A small-molecule ligand and the protein it binds are described below.
Small molecule (SMILES): CC(=O)N[C@@H]1[C@@H](O)[C@H](O)[C@@H](CO)O[C@H]1O

Sequence of chain 17.F:
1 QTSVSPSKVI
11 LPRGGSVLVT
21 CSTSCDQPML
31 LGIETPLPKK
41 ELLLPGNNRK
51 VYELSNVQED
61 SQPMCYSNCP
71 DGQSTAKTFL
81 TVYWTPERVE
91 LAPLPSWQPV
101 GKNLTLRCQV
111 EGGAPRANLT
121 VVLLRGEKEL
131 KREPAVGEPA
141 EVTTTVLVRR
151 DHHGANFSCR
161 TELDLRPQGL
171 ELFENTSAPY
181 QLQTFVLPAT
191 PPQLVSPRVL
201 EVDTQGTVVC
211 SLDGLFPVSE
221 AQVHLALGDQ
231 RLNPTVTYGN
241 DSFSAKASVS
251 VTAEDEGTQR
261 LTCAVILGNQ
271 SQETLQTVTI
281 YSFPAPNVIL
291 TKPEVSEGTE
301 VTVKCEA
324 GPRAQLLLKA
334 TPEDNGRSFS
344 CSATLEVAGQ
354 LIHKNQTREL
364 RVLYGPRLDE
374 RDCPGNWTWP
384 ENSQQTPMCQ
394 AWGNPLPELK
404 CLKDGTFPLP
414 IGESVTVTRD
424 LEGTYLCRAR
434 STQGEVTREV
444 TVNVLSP

Binding-site contacts:
Ligand atom O5 contacts residue ASN175 of chain 17.F at 2.4 Å (h-bond).
Ligand atom O7 contacts residue ASN175 of chain 17.F at 3.5 Å (h-bond).
Ligand atom C4 contacts residue NAG1 of chain 17.K at 3.5 Å.
Ligand atom O4 contacts residue NAG1 of chain 17.K at 2.3 Å (h-bond).
Ligand atom C8 contacts residue ASN175 of chain 17.F at 4.5 Å.
Ligand atom C3 contacts residue NAG1 of chain 17.K at 3.7 Å.
Ligand atom C5 contacts residue ASN175 of chain 17.F at 3.6 Å.
Ligand atom C1 contacts residue GLU174 of chain 17.F at 4.1 Å.
Ligand atom O3 contacts residue NAG1 of chain 17.K at 3.9 Å.
Ligand atom C1 contacts residue THR85 of chain 17.F at 3.8 Å.
Ligand atom N2 contacts residue ASN175 of chain 17.F at 2.9 Å (h-bond).
Ligand atom C4 contacts residue ASN175 of chain 17.F at 4.2 Å.
Ligand atom C2 contacts residue ASN175 of chain 17.F at 2.4 Å.
Ligand atom C8 contacts residue ARG88 of chain 17.F at 4.3 Å.
Ligand atom C3 contacts residue THR85 of chain 17.F at 4.3 Å.
Ligand atom C7 contacts residue PRO86 of chain 17.F at 4.3 Å (hydrophobic).
Ligand atom N2 contacts residue PRO86 of chain 17.F at 3.9 Å.
Ligand atom C8 contacts residue PRO86 of chain 17.F at 3.6 Å (hydrophobic).
Ligand atom C6 contacts residue NAG1 of chain 17.K at 4.2 Å.
Ligand atom O6 contacts residue THR85 of chain 17.F at 4.4 Å.
Ligand atom C5 contacts residue NAG1 of chain 17.K at 3.8 Å.
Ligand atom C8 contacts residue GLU87 of chain 17.F at 3.6 Å.
Ligand atom C7 contacts residue ASN175 of chain 17.F at 3.4 Å.
Ligand atom O6 contacts residue PHE173 of chain 17.F at 4.0 Å.
Ligand atom C3 contacts residue ASN175 of chain 17.F at 3.8 Å.
Ligand atom N2 contacts residue THR85 of chain 17.F at 4.5 Å.
Ligand atom C5 contacts residue THR85 of chain 17.F at 4.0 Å.
Ligand atom O6 contacts residue GLU174 of chain 17.F at 3.8 Å.
Ligand atom O5 contacts residue THR85 of chain 17.F at 4.3 Å.
Ligand atom O5 contacts residue GLU174 of chain 17.F at 3.5 Å (salt-bridge).
Ligand atom C1 contacts residue ASN175 of chain 17.F at 1.4 Å.
Ligand atom C2 contacts residue THR85 of chain 17.F at 4.5 Å.